The protein below binds the small molecule below.
Small molecule (SMILES): O=[N+]([O-])c1cccc(-c2cc(Cc3ccncc3)cc3cccnc23)c1

Binding-site contacts:
Ligand atom C3 contacts residue GLN293 of chain 1.C at 4.0 Å.
Ligand atom C6 contacts residue ASN245 of chain 1.C at 3.7 Å.
Ligand atom C24 contacts residue PHE296 of chain 1.C at 3.4 Å (hydrophobic).
Ligand atom C5 contacts residue GLN293 of chain 1.C at 3.2 Å.
Ligand atom O52 contacts residue PHE296 of chain 1.C at 3.4 Å.
Ligand atom C5 contacts residue THR257 of chain 1.C at 3.5 Å.
Ligand atom C27 contacts residue MET261 of chain 1.C at 3.9 Å (hydrophobic).
Ligand atom C1 contacts residue PHE296 of chain 1.C at 4.0 Å (hydrophobic).
Ligand atom C42 contacts residue MET197 of chain 1.C at 3.7 Å (hydrophobic).
Ligand atom C17 contacts residue PHE296 of chain 1.C at 3.7 Å (hydrophobic).
Ligand atom C40 contacts residue PHE264 of chain 1.C at 3.8 Å (hydrophobic).
Ligand atom C27 contacts residue GLN293 of chain 1.C at 3.6 Å.
Ligand atom C3 contacts residue ILE260 of chain 1.C at 3.8 Å (hydrophobic).
Ligand atom C2 contacts residue PHE296 of chain 1.C at 3.5 Å (hydrophobic).
Ligand atom O54 contacts residue MET281 of chain 1.C at 3.4 Å.
Ligand atom C1 contacts residue ASN245 of chain 1.C at 3.2 Å.
Ligand atom C28 contacts residue PHE264 of chain 1.C at 3.8 Å (hydrophobic).
Ligand atom C39 contacts residue PHE264 of chain 1.C at 4.0 Å (hydrophobic).
Ligand atom C27 contacts residue MET281 of chain 1.C at 3.5 Å (hydrophobic).
Ligand atom C19 contacts residue PHE296 of chain 1.C at 3.6 Å (hydrophobic).
Ligand atom N50 contacts residue PHE296 of chain 1.C at 3.8 Å.
Ligand atom N50 contacts residue SER292 of chain 1.C at 3.8 Å.
Ligand atom C6 contacts residue ILE260 of chain 1.C at 3.9 Å (hydrophobic).
Ligand atom C22 contacts residue PHE296 of chain 1.C at 4.0 Å (hydrophobic).
Ligand atom C22 contacts residue GLN293 of chain 1.C at 3.9 Å.
Ligand atom N4 contacts residue GLN293 of chain 1.C at 2.8 Å (h-bond).
Ligand atom C5 contacts residue ILE260 of chain 1.C at 3.6 Å (hydrophobic).
Ligand atom C43 contacts residue MET197 of chain 1.C at 3.8 Å (hydrophobic).
Ligand atom C6 contacts residue THR257 of chain 1.C at 4.0 Å.
Ligand atom C3 contacts residue PHE296 of chain 1.C at 3.3 Å (hydrophobic).
Ligand atom C25 contacts residue PHE296 of chain 1.C at 3.8 Å (hydrophobic).
Ligand atom N4 contacts residue PHE296 of chain 1.C at 3.7 Å.
Ligand atom C1 contacts residue TYR83 of chain 1.C at 4.0 Å (hydrophobic).
Ligand atom N4 contacts residue ILE260 of chain 1.C at 3.5 Å.
Ligand atom C13 contacts residue PHE296 of chain 1.C at 3.8 Å (hydrophobic).
Ligand atom O54 contacts residue SER292 of chain 1.C at 3.8 Å.
Ligand atom C26 contacts residue SER292 of chain 1.C at 3.9 Å.
Ligand atom C15 contacts residue PHE296 of chain 1.C at 3.7 Å (hydrophobic).
Ligand atom C26 contacts residue MET281 of chain 1.C at 3.4 Å (hydrophobic).
Ligand atom C28 contacts residue GLN293 of chain 1.C at 3.5 Å.

Sequence of chain 1.C:
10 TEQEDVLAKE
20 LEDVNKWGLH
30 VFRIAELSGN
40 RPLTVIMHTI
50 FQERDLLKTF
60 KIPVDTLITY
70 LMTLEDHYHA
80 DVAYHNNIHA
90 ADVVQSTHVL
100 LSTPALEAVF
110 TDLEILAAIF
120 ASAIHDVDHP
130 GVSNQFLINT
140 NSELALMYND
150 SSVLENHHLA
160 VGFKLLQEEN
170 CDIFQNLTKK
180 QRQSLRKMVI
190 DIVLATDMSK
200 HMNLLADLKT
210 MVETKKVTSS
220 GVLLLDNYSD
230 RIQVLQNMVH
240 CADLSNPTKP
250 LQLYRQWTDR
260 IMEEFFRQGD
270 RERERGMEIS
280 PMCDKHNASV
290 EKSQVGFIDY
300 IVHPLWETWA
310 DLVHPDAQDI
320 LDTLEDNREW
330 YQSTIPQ